Binding-site contacts:
Ligand atom O63 contacts residue ALA269 of chain 1.A at 3.9 Å.
Ligand atom O63 contacts residue TRP272 of chain 1.A at 4.2 Å.
Ligand atom C0 contacts residue VAL72 of chain 1.A at 4.1 Å (hydrophobic).
Ligand atom C12 contacts residue VAL72 of chain 1.A at 4.5 Å (hydrophobic).
Ligand atom O34 contacts residue LEU17 of chain 1.A at 4.3 Å.
Ligand atom C1 contacts residue VAL268 of chain 1.A at 3.5 Å (hydrophobic).
Ligand atom O34 contacts residue VAL21 of chain 1.A at 3.3 Å.
Ligand atom C0 contacts residue VAL268 of chain 1.A at 4.0 Å (hydrophobic).
Ligand atom C43 contacts residue MET280 of chain 1.A at 3.6 Å (hydrophobic).
Ligand atom O53 contacts residue LEU273 of chain 1.A at 4.3 Å.
Ligand atom O49 contacts residue ALA276 of chain 1.A at 3.9 Å.
Ligand atom C15 contacts residue TRP272 of chain 1.A at 4.1 Å (hydrophobic).
Ligand atom C1 contacts residue Y001 of chain 1.J at 3.9 Å.
Ligand atom C40 contacts residue ALA276 of chain 1.A at 4.4 Å (hydrophobic).
Ligand atom O47 contacts residue VAL21 of chain 1.A at 4.2 Å.
Ligand atom C0 contacts residue Y001 of chain 1.J at 3.0 Å.
Ligand atom O44 contacts residue MET280 of chain 1.A at 4.4 Å.
Ligand atom C9 contacts residue Y001 of chain 1.J at 4.0 Å.
Ligand atom C18 contacts residue TRP272 of chain 1.A at 4.3 Å (hydrophobic).
Ligand atom C24 contacts residue LEU17 of chain 1.A at 4.5 Å (hydrophobic).
Ligand atom C41 contacts residue MET280 of chain 1.A at 4.5 Å (hydrophobic).
Ligand atom C9 contacts residue TRP272 of chain 1.A at 3.9 Å (hydrophobic).
Ligand atom C27 contacts residue TRP272 of chain 1.A at 4.0 Å (hydrophobic).
Ligand atom C9 contacts residue VAL268 of chain 1.A at 3.6 Å (hydrophobic).
Ligand atom C9 contacts residue VAL72 of chain 1.A at 3.9 Å (hydrophobic).
Ligand atom C42 contacts residue MET280 of chain 1.A at 4.2 Å (hydrophobic).
Ligand atom C41 contacts residue ALA276 of chain 1.A at 4.0 Å (hydrophobic).
Ligand atom O53 contacts residue MET280 of chain 1.A at 3.9 Å.

The protein below binds the small molecule below.
Small molecule (SMILES): CCCCCCCCCC(=O)N(CCO)C[C@@H](O)[C@@H](O)[C@@H](O)[C@@H](O)CO

Sequence of chain 1.A:
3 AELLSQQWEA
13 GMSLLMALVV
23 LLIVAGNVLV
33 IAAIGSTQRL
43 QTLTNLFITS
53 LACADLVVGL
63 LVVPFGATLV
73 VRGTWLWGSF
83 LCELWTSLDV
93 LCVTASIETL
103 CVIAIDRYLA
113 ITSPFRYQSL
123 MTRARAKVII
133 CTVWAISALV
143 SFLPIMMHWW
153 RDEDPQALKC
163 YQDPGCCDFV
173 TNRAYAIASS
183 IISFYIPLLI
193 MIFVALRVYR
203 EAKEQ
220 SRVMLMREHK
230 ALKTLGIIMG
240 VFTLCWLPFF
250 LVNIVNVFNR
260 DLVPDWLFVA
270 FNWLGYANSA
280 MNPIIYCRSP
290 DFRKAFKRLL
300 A